Sequence of chain 2.A:
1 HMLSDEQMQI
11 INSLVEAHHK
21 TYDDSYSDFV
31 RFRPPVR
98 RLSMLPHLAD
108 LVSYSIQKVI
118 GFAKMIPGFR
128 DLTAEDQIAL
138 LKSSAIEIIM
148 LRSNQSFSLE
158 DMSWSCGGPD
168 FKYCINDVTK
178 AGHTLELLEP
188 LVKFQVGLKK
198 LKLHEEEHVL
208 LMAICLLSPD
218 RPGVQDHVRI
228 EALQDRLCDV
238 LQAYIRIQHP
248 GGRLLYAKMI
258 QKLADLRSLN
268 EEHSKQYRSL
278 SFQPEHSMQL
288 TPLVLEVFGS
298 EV

Binding-site contacts:
Ligand atom C1 contacts residue ARG149 of chain 2.A at 3.8 Å.
Ligand atom C4 contacts residue SER153 of chain 2.A at 3.6 Å.
Ligand atom C8 contacts residue TRP161 of chain 2.A at 3.9 Å (hydrophobic).
Ligand atom C19 contacts residue LEU108 of chain 2.A at 3.6 Å (hydrophobic).
Ligand atom O2 contacts residue TYR26 of chain 2.A at 3.9 Å.
Ligand atom C29 contacts residue MET147 of chain 2.A at 3.9 Å (hydrophobic).
Ligand atom O4 contacts residue HIS180 of chain 2.A at 3.5 Å (h-bond).
Ligand atom O3 contacts residue HIS270 of chain 2.A at 3.0 Å (h-bond).
Ligand atom C1 contacts residue SER112 of chain 2.A at 3.9 Å.
Ligand atom C11 contacts residue LEU105 of chain 2.A at 3.9 Å (hydrophobic).
Ligand atom C18 contacts residue VAL109 of chain 2.A at 3.6 Å (hydrophobic).
Ligand atom C26 contacts residue ALA178 of chain 2.A at 3.7 Å (hydrophobic).
Ligand atom C24 contacts residue VAL109 of chain 2.A at 3.8 Å (hydrophobic).
Ligand atom C32 contacts residue LEU188 of chain 2.A at 3.7 Å (hydrophobic).
Ligand atom C7 contacts residue TRP161 of chain 2.A at 3.8 Å (hydrophobic).
Ligand atom C5 contacts residue SER150 of chain 2.A at 3.9 Å.
Ligand atom C28 contacts residue HIS270 of chain 2.A at 3.3 Å.
Ligand atom C11 contacts residue VAL175 of chain 2.A at 3.9 Å (hydrophobic).
Ligand atom C4 contacts residue CYS163 of chain 2.A at 3.5 Å (hydrophobic).
Ligand atom C2 contacts residue ARG149 of chain 2.A at 3.8 Å.
Ligand atom C32 contacts residue LEU184 of chain 2.A at 3.5 Å (hydrophobic).
Ligand atom C12 contacts residue VAL175 of chain 2.A at 3.6 Å (hydrophobic).
Ligand atom C7 contacts residue SER150 of chain 2.A at 3.5 Å.
Ligand atom O2 contacts residue SER153 of chain 2.A at 3.0 Å (h-bond).
Ligand atom O2 contacts residue TYR22 of chain 2.A at 2.8 Å (h-bond).
Ligand atom C3 contacts residue SER153 of chain 2.A at 3.8 Å.
Ligand atom C33 contacts residue LEU266 of chain 2.A at 3.6 Å (hydrophobic).
Ligand atom O1 contacts residue SER112 of chain 2.A at 3.0 Å (h-bond).
Ligand atom C19 contacts residue ILE146 of chain 2.A at 3.8 Å (hydrophobic).
Ligand atom C26 contacts residue HIS180 of chain 2.A at 3.9 Å.
Ligand atom O2 contacts residue SER150 of chain 2.A at 3.5 Å.
Ligand atom C6 contacts residue TRP161 of chain 2.A at 3.6 Å (hydrophobic).
Ligand atom O3 contacts residue HIS180 of chain 2.A at 3.1 Å (h-bond).
Ligand atom O1 contacts residue ARG149 of chain 2.A at 2.9 Å.
Ligand atom C32 contacts residue LEU185 of chain 2.A at 3.6 Å (hydrophobic).
Ligand atom C3 contacts residue TYR26 of chain 2.A at 3.7 Å (hydrophobic).
Ligand atom C9 contacts residue TRP161 of chain 2.A at 3.6 Å (hydrophobic).
Ligand atom C3 contacts residue TYR22 of chain 2.A at 3.7 Å (hydrophobic).
Ligand atom C6 contacts residue SER150 of chain 2.A at 3.6 Å.
Ligand atom C19 contacts residue SER112 of chain 2.A at 3.2 Å.

The protein below binds the small molecule below.
Small molecule (SMILES): C=C1/C(=C\C=C2/CCC[C@]3(C)[C@@H](C(CCCC(C)(C)O)CCCC(C)(C)O)CC[C@@H]23)C[C@@H](O)C[C@@H]1O